The small molecule below binds the protein below.
Small molecule (SMILES): CC(=O)N[C@@H]1[C@@H](O)[C@H](O)[C@@H](CO)O[C@H]1O

Sequence of chain 1.A:
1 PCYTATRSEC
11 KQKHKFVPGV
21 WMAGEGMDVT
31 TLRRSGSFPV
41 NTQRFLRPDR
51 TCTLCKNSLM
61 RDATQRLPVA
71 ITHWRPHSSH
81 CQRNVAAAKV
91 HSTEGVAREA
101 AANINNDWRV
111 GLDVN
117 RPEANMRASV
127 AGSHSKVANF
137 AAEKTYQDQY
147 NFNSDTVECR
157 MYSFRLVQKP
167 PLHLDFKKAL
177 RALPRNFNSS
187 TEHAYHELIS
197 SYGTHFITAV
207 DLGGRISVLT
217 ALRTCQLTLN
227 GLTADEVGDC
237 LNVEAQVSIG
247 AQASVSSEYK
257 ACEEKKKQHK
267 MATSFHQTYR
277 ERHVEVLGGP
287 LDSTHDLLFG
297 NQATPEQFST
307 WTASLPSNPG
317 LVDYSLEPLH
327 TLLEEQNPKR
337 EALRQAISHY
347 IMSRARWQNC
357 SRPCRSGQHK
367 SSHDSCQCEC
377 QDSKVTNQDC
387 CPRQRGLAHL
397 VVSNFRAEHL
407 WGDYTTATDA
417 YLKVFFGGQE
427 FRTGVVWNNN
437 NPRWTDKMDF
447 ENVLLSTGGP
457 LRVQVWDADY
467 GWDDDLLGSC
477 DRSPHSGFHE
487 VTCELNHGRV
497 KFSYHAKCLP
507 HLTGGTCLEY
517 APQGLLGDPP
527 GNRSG

Binding-site contacts:
Ligand atom O7 contacts residue SER186 of chain 1.A at 3.9 Å.
Ligand atom N2 contacts residue ASN184 of chain 1.A at 3.0 Å (h-bond).
Ligand atom C5 contacts residue ASN184 of chain 1.A at 3.7 Å.
Ligand atom C8 contacts residue SER185 of chain 1.A at 4.0 Å.
Ligand atom O6 contacts residue ASN182 of chain 1.A at 3.8 Å.
Ligand atom C1 contacts residue ASN182 of chain 1.A at 4.3 Å.
Ligand atom C2 contacts residue SER186 of chain 1.A at 4.2 Å.
Ligand atom C2 contacts residue ASN184 of chain 1.A at 2.6 Å.
Ligand atom O5 contacts residue ASN184 of chain 1.A at 2.4 Å (h-bond).
Ligand atom C7 contacts residue ASN184 of chain 1.A at 3.9 Å.
Ligand atom C5 contacts residue ASN182 of chain 1.A at 3.7 Å.
Ligand atom C1 contacts residue ASN184 of chain 1.A at 1.5 Å.
Ligand atom C7 contacts residue SER186 of chain 1.A at 3.9 Å.
Ligand atom C1 contacts residue SER186 of chain 1.A at 3.8 Å.
Ligand atom C6 contacts residue ASN182 of chain 1.A at 3.1 Å.
Ligand atom C8 contacts residue ASN184 of chain 1.A at 3.5 Å.
Ligand atom C3 contacts residue ASN184 of chain 1.A at 3.9 Å.
Ligand atom N2 contacts residue SER186 of chain 1.A at 3.5 Å (h-bond).
Ligand atom C4 contacts residue ASN184 of chain 1.A at 4.3 Å.
Ligand atom O5 contacts residue ASN182 of chain 1.A at 3.1 Å (h-bond).